Binding-site contacts:
Ligand atom CZ3 contacts residue GLN174 of chain 1.A at 4.2 Å.
Ligand atom CZ3 contacts residue CYS197 of chain 1.A at 3.7 Å (hydrophobic).
Ligand atom NE1 contacts residue CYS173 of chain 1.A at 4.5 Å.
Ligand atom NE1 contacts residue SER177 of chain 1.A at 3.1 Å (h-bond).
Ligand atom OH contacts residue CYS197 of chain 1.A at 3.5 Å (h-bond).
Ligand atom CD1 contacts residue VAL191 of chain 1.A at 4.4 Å (hydrophobic).
Ligand atom CD1 contacts residue TRP193 of chain 1.A at 4.1 Å (hydrophobic).
Ligand atom CD2 contacts residue GLN174 of chain 1.A at 4.0 Å.
Ligand atom CB contacts residue GLY194 of chain 1.A at 3.6 Å.
Ligand atom CG contacts residue CYS173 of chain 1.A at 4.4 Å (hydrophobic).
Ligand atom NZ contacts residue GLY204 of chain 1.A at 3.8 Å.
Ligand atom CD2 contacts residue CYS173 of chain 1.A at 4.2 Å (hydrophobic).
Ligand atom CE3 contacts residue GLN174 of chain 1.A at 4.2 Å.
Ligand atom CG contacts residue TRP193 of chain 1.A at 4.0 Å (hydrophobic).
Ligand atom CD1 contacts residue CYS173 of chain 1.A at 4.4 Å (hydrophobic).
Ligand atom CD1 contacts residue SER192 of chain 1.A at 3.8 Å.
Ligand atom NE1 contacts residue GLN174 of chain 1.A at 4.2 Å.
Ligand atom CA contacts residue TRP193 of chain 1.A at 4.4 Å (hydrophobic).
Ligand atom CZ2 contacts residue GLN174 of chain 1.A at 3.5 Å.
Ligand atom CB contacts residue TRP193 of chain 1.A at 3.3 Å (hydrophobic).
Ligand atom CG contacts residue GLY194 of chain 1.A at 4.2 Å.
Ligand atom CE3 contacts residue CYS197 of chain 1.A at 3.6 Å (hydrophobic).
Ligand atom CE2 contacts residue GLN174 of chain 1.A at 3.8 Å.
Ligand atom CA contacts residue SER172 of chain 1.A at 3.1 Å.
Ligand atom NZ contacts residue TRP193 of chain 1.A at 4.0 Å.
Ligand atom CZ3 contacts residue GLY196 of chain 1.A at 4.2 Å.
Ligand atom CE3 contacts residue GLY196 of chain 1.A at 3.6 Å.
Ligand atom CE3 contacts residue GLY194 of chain 1.A at 4.5 Å.
Ligand atom NZ contacts residue CYS173 of chain 1.A at 4.3 Å.
Ligand atom CE2 contacts residue CYS173 of chain 1.A at 4.3 Å (hydrophobic).
Ligand atom CH2 contacts residue GLN174 of chain 1.A at 3.6 Å.
Ligand atom CE2 contacts residue SER177 of chain 1.A at 4.4 Å.
Ligand atom NZ contacts residue ASP171 of chain 1.A at 3.2 Å (salt-bridge).
Ligand atom CB contacts residue SER172 of chain 1.A at 4.5 Å.
Ligand atom CA contacts residue VAL191 of chain 1.A at 4.2 Å (hydrophobic).
Ligand atom OH contacts residue GLY196 of chain 1.A at 3.5 Å.
Ligand atom CD1 contacts residue SER177 of chain 1.A at 3.5 Å.
Ligand atom CA contacts residue CYS173 of chain 1.A at 3.7 Å (hydrophobic).
Ligand atom NZ contacts residue SER172 of chain 1.A at 2.9 Å (h-bond).
Ligand atom NE1 contacts residue SER192 of chain 1.A at 4.5 Å.

A small-molecule ligand and the protein it binds are described below.
Small molecule (SMILES): NCCc1c[nH]c2ccc(O)cc12

Sequence of chain 1.A:
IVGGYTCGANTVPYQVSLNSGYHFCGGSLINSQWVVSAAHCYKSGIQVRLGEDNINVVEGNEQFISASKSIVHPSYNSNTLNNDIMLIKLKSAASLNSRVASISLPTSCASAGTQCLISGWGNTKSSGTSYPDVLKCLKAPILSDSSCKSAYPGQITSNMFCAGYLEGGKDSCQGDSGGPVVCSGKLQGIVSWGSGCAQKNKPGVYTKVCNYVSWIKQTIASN